Sequence of chain 1.A:
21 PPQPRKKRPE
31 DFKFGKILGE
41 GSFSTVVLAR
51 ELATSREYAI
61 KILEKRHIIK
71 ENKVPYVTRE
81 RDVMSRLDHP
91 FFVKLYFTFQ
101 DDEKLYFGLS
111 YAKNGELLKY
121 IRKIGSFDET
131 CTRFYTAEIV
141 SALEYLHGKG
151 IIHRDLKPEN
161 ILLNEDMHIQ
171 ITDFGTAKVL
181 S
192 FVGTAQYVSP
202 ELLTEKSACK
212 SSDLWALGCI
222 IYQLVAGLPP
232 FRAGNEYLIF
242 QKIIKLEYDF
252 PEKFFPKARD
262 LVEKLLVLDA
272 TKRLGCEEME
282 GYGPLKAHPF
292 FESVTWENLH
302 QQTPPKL

Binding-site contacts:
Ligand atom N15 contacts residue LEU109 of chain 1.A at 3.9 Å.
Ligand atom N7 contacts residue LEU162 of chain 1.A at 3.8 Å.
Ligand atom C14 contacts residue VAL46 of chain 1.A at 3.9 Å (hydrophobic).
Ligand atom C10 contacts residue VAL46 of chain 1.A at 4.0 Å (hydrophobic).
Ligand atom C6 contacts residue ALA112 of chain 1.A at 4.0 Å (hydrophobic).
Ligand atom C8 contacts residue LEU109 of chain 1.A at 4.0 Å (hydrophobic).
Ligand atom C8 contacts residue ALA59 of chain 1.A at 3.9 Å (hydrophobic).
Ligand atom N13 contacts residue VAL46 of chain 1.A at 3.7 Å.
Ligand atom C1 contacts residue LEU38 of chain 1.A at 4.0 Å (hydrophobic).
Ligand atom C2 contacts residue ALA112 of chain 1.A at 3.3 Å (hydrophobic).
Ligand atom C2 contacts residue LEU38 of chain 1.A at 4.0 Å (hydrophobic).
Ligand atom N16 contacts residue LYS61 of chain 1.A at 3.6 Å.
Ligand atom C20 contacts residue GLU40 of chain 1.A at 4.0 Å.
Ligand atom N3 contacts residue LEU162 of chain 1.A at 4.0 Å.
Ligand atom N7 contacts residue SER110 of chain 1.A at 2.9 Å (h-bond).
Ligand atom C8 contacts residue LEU162 of chain 1.A at 3.9 Å (hydrophobic).
Ligand atom C4 contacts residue LEU162 of chain 1.A at 4.0 Å (hydrophobic).
Ligand atom C20 contacts residue GLU159 of chain 1.A at 3.6 Å.
Ligand atom N15 contacts residue THR172 of chain 1.A at 3.0 Å (h-bond).
Ligand atom C2 contacts residue TYR111 of chain 1.A at 3.7 Å (hydrophobic).
Ligand atom C19 contacts residue GLU159 of chain 1.A at 3.5 Å.
Ligand atom C9 contacts residue LEU162 of chain 1.A at 3.8 Å (hydrophobic).
Ligand atom C20 contacts residue ASP173 of chain 1.A at 3.6 Å.
Ligand atom C14 contacts residue THR172 of chain 1.A at 3.4 Å.
Ligand atom C6 contacts residue LEU162 of chain 1.A at 3.6 Å (hydrophobic).
Ligand atom N15 contacts residue VAL46 of chain 1.A at 4.0 Å.
Ligand atom C6 contacts residue ALA59 of chain 1.A at 3.7 Å (hydrophobic).
Ligand atom C5 contacts residue LEU162 of chain 1.A at 3.5 Å (hydrophobic).
Ligand atom C10 contacts residue THR172 of chain 1.A at 3.8 Å.
Ligand atom C12 contacts residue VAL46 of chain 1.A at 3.6 Å (hydrophobic).
Ligand atom C6 contacts residue SER110 of chain 1.A at 3.8 Å.
Ligand atom N7 contacts residue ALA59 of chain 1.A at 3.4 Å.
Ligand atom N16 contacts residue THR172 of chain 1.A at 3.4 Å (h-bond).
Ligand atom N16 contacts residue ASP173 of chain 1.A at 3.8 Å.
Ligand atom N3 contacts residue TYR111 of chain 1.A at 3.6 Å.
Ligand atom C8 contacts residue THR172 of chain 1.A at 4.0 Å.
Ligand atom C19 contacts residue GLU40 of chain 1.A at 3.5 Å.
Ligand atom N3 contacts residue ALA112 of chain 1.A at 3.0 Å (h-bond).
Ligand atom C8 contacts residue SER110 of chain 1.A at 3.8 Å.
Ligand atom C11 contacts residue VAL46 of chain 1.A at 3.8 Å (hydrophobic).

This small molecule binds to this protein.
Small molecule (SMILES): CCCCc1cc(-c2c[nH]c3ncccc23)nc(N)n1